Sequence of chain 1.D:
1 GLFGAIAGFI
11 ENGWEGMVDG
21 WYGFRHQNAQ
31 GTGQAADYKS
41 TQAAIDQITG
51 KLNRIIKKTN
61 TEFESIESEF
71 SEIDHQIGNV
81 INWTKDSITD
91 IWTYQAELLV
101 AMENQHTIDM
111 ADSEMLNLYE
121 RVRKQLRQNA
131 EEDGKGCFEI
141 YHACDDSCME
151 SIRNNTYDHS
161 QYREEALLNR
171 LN

Binding-site contacts:
Ligand atom N2 contacts residue CA1 of chain 1.N at 3.9 Å.
Ligand atom C1 contacts residue ASN82 of chain 1.D at 1.4 Å.
Ligand atom C8 contacts residue CA1 of chain 1.N at 4.2 Å.
Ligand atom C7 contacts residue ASN82 of chain 1.D at 3.8 Å.
Ligand atom C3 contacts residue ASN82 of chain 1.D at 3.8 Å.
Ligand atom C8 contacts residue HIS75 of chain 1.D at 3.5 Å.
Ligand atom O7 contacts residue ASN79 of chain 1.D at 3.2 Å (h-bond).
Ligand atom O5 contacts residue ASN82 of chain 1.D at 2.3 Å (h-bond).
Ligand atom N2 contacts residue ASN82 of chain 1.D at 3.0 Å (h-bond).
Ligand atom C2 contacts residue ASN82 of chain 1.D at 2.5 Å.
Ligand atom O7 contacts residue CA1 of chain 1.N at 2.3 Å.
Ligand atom N2 contacts residue ASN79 of chain 1.D at 4.3 Å.
Ligand atom C4 contacts residue ASN82 of chain 1.D at 4.2 Å.
Ligand atom C5 contacts residue ASN82 of chain 1.D at 3.6 Å.
Ligand atom C8 contacts residue ASN79 of chain 1.D at 3.4 Å.
Ligand atom C8 contacts residue GLY78 of chain 1.D at 3.9 Å.
Ligand atom N2 contacts residue GLY78 of chain 1.D at 4.3 Å.
Ligand atom C2 contacts residue CA1 of chain 1.N at 4.0 Å.
Ligand atom C7 contacts residue ASN79 of chain 1.D at 3.4 Å.
Ligand atom O7 contacts residue HIS75 of chain 1.D at 4.4 Å.
Ligand atom C8 contacts residue ARG295 of chain 1.C at 3.6 Å.
Ligand atom O7 contacts residue GLU106 of chain 1.A at 3.2 Å (salt-bridge).
Ligand atom O7 contacts residue ASN82 of chain 1.D at 4.2 Å.
Ligand atom C7 contacts residue CA1 of chain 1.N at 3.2 Å.
Ligand atom C7 contacts residue GLU106 of chain 1.A at 4.3 Å.
Ligand atom O6 contacts residue ARG258 of chain 1.A at 3.9 Å.

Sequence of chain 1.A:
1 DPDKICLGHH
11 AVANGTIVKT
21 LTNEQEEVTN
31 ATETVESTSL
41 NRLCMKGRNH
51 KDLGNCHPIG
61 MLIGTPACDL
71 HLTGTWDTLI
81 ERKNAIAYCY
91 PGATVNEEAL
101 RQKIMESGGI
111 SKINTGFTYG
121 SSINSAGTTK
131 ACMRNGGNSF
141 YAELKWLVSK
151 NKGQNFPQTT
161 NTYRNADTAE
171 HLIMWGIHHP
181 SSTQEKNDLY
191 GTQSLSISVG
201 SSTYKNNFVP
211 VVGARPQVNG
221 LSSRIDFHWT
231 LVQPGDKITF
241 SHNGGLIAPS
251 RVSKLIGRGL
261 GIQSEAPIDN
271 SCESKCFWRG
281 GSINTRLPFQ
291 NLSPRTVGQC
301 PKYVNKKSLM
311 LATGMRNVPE

Sequence of chain 1.C:
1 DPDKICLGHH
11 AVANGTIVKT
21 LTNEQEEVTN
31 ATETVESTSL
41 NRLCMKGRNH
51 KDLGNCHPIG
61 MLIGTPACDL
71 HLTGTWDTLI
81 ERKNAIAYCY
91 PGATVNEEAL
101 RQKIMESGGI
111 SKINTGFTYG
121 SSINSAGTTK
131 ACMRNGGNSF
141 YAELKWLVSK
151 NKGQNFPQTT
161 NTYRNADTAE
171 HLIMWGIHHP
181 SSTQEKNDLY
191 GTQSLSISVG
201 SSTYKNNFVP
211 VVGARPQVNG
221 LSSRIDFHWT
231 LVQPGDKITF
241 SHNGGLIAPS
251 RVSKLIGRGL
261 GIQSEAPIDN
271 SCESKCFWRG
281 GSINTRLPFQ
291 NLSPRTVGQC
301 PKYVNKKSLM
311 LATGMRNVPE

A small-molecule ligand and the protein it binds are described below.
Small molecule (SMILES): CC(=O)N[C@H]1[C@H](O[C@H]2[C@H](O)[C@@H](NC(C)=O)CO[C@@H]2CO)O[C@H](CO)[C@@H](O)[C@@H]1O